The small molecule below binds the protein below.
Small molecule (SMILES): O=C(COP(=O)(O)O)NO

Binding-site contacts:
Ligand atom C1 contacts residue HIS94 of chain 24.A at 3.9 Å.
Ligand atom C2 contacts residue GLY28 of chain 24.A at 3.6 Å.
Ligand atom O2P contacts residue SER71 of chain 24.A at 3.7 Å.
Ligand atom C1 contacts residue ASN29 of chain 24.A at 3.3 Å.
Ligand atom P contacts residue THR43 of chain 24.A at 3.9 Å.
Ligand atom O2 contacts residue ZN1 of chain 24.B at 1.9 Å.
Ligand atom O2 contacts residue TYR113 of chain 4.A at 3.4 Å (h-bond).
Ligand atom N2 contacts residue ZN1 of chain 24.B at 2.8 Å.
Ligand atom O3P contacts residue THR26 of chain 24.A at 3.6 Å (h-bond).
Ligand atom O4P contacts residue GLY28 of chain 24.A at 3.5 Å (h-bond).
Ligand atom O1 contacts residue GLY28 of chain 24.A at 2.9 Å (h-bond).
Ligand atom C2 contacts residue ASN29 of chain 24.A at 3.5 Å.
Ligand atom O1 contacts residue HIS92 of chain 24.A at 3.2 Å (h-bond).
Ligand atom O3P contacts residue GLY44 of chain 24.A at 2.9 Å (h-bond).
Ligand atom C2 contacts residue THR26 of chain 24.A at 3.6 Å.
Ligand atom O1 contacts residue HIS94 of chain 24.A at 3.0 Å (h-bond).
Ligand atom O2P contacts residue THR43 of chain 24.A at 2.9 Å (h-bond).
Ligand atom O1 contacts residue ZN1 of chain 24.B at 2.2 Å.
Ligand atom N2 contacts residue GLU73 of chain 24.A at 3.1 Å (salt-bridge).
Ligand atom P contacts residue SER72 of chain 24.A at 4.0 Å.
Ligand atom O1P contacts residue SER72 of chain 24.A at 3.6 Å.
Ligand atom O4P contacts residue ASN29 of chain 24.A at 2.9 Å (h-bond).
Ligand atom N2 contacts residue TYR113 of chain 4.A at 3.7 Å.
Ligand atom O2 contacts residue GLU73 of chain 24.A at 2.4 Å (salt-bridge).
Ligand atom C1 contacts residue ZN1 of chain 24.B at 2.8 Å.
Ligand atom N2 contacts residue SER72 of chain 24.A at 4.0 Å.
Ligand atom O1 contacts residue ASN29 of chain 24.A at 3.6 Å.
Ligand atom P contacts residue ASN29 of chain 24.A at 3.9 Å.
Ligand atom O1P contacts residue ASN29 of chain 24.A at 3.6 Å.
Ligand atom O1 contacts residue ALA27 of chain 24.A at 3.8 Å.
Ligand atom P contacts residue SER71 of chain 24.A at 3.8 Å.
Ligand atom O2P contacts residue SER72 of chain 24.A at 2.9 Å (h-bond).
Ligand atom O4P contacts residue SER71 of chain 24.A at 2.6 Å (h-bond).
Ligand atom C1 contacts residue GLY28 of chain 24.A at 3.6 Å.
Ligand atom O3P contacts residue THR43 of chain 24.A at 3.7 Å.
Ligand atom N2 contacts residue ASN29 of chain 24.A at 3.6 Å.
Ligand atom O2 contacts residue HIS92 of chain 24.A at 3.4 Å (h-bond).
Ligand atom C2 contacts residue ALA27 of chain 24.A at 4.0 Å (hydrophobic).
Ligand atom O2 contacts residue HIS94 of chain 24.A at 3.7 Å.
Ligand atom O2 contacts residue HIS155 of chain 24.A at 2.9 Å (h-bond).

Sequence of chain 4.A:
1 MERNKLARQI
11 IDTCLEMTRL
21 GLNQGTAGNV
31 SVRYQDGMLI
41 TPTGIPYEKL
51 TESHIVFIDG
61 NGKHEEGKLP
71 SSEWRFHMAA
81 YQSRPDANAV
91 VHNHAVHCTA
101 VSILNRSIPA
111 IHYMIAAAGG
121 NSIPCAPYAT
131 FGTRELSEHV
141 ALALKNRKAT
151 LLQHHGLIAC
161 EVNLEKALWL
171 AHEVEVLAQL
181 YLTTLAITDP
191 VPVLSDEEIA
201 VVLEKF

Sequence of chain 24.A:
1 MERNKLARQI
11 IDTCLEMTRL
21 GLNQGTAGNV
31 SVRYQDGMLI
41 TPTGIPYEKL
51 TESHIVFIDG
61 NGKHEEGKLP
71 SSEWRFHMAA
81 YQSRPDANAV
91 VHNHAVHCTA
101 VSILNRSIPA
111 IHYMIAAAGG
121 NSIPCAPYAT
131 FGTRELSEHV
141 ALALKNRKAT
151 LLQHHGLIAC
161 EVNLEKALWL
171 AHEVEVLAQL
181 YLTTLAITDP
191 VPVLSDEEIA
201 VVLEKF